Binding-site contacts:
Ligand atom N2 contacts residue ASN67 of chain 33.A at 2.9 Å (h-bond).
Ligand atom C8 contacts residue ASN67 of chain 33.A at 4.3 Å.
Ligand atom C2 contacts residue ASN67 of chain 33.A at 2.5 Å.
Ligand atom O5 contacts residue ASN67 of chain 33.A at 2.4 Å (h-bond).
Ligand atom O7 contacts residue ASN67 of chain 33.A at 4.3 Å.
Ligand atom C8 contacts residue PHE90 of chain 33.A at 3.7 Å (hydrophobic).
Ligand atom C5 contacts residue ASN67 of chain 33.A at 3.7 Å.
Ligand atom C1 contacts residue ASN67 of chain 33.A at 1.4 Å.
Ligand atom C8 contacts residue MET118 of chain 33.A at 4.3 Å (hydrophobic).
Ligand atom C3 contacts residue ASN67 of chain 33.A at 3.8 Å.
Ligand atom C4 contacts residue ASN67 of chain 33.A at 4.2 Å.
Ligand atom C7 contacts residue ASN67 of chain 33.A at 3.9 Å.

This protein binds this small molecule.
Small molecule (SMILES): CC(=O)N[C@@H]1[C@@H](O)[C@H](O)[C@@H](CO)O[C@H]1O

Sequence of chain 33.A:
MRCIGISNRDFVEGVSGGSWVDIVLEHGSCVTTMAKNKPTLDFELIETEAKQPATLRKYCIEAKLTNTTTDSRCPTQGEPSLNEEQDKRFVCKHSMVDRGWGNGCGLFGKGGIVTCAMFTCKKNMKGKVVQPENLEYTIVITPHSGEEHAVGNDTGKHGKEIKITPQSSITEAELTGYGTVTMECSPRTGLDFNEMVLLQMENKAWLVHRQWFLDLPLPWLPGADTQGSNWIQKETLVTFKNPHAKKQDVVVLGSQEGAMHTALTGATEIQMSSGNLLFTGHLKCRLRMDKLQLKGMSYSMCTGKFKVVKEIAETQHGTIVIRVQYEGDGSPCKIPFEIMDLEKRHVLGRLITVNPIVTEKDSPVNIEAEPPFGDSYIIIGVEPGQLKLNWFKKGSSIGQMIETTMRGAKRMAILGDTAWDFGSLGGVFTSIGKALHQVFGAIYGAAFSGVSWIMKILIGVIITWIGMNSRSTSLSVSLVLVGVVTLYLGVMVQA